Sequence of chain 2.A:
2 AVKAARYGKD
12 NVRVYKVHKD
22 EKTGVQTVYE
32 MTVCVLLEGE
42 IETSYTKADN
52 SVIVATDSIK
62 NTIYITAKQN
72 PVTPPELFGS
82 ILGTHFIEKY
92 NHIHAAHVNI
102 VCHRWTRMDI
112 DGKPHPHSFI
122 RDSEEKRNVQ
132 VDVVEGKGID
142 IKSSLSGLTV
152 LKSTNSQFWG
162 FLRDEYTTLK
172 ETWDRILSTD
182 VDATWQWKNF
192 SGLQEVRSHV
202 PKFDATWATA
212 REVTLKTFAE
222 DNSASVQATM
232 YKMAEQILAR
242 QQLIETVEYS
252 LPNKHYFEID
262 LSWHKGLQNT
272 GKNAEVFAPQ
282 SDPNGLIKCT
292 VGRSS

A protein and the small-molecule ligand that binds it are described below.
Small molecule (SMILES): Cn1c(=O)[nH]c2c(=O)[nH]c(=O)[nH]c21

Sequence of chain 1.A:
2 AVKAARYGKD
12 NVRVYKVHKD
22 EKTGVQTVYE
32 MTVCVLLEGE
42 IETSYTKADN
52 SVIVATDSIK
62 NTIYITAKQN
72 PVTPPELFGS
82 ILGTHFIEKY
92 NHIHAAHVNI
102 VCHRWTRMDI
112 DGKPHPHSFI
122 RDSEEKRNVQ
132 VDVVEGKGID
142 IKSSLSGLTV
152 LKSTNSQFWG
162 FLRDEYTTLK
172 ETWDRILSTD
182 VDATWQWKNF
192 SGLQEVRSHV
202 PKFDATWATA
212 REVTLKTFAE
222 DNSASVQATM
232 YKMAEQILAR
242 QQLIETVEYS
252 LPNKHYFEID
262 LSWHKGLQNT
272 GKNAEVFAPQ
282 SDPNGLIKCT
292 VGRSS

Binding-site contacts:
Ligand atom O6 contacts residue TYR8 of chain 1.A at 3.8 Å.
Ligand atom C8 contacts residue THR57 of chain 1.A at 3.3 Å.
Ligand atom C5 contacts residue PHE159 of chain 2.A at 3.4 Å (hydrophobic).
Ligand atom O2 contacts residue ARG176 of chain 2.A at 2.9 Å (salt-bridge).
Ligand atom C4 contacts residue PHE159 of chain 2.A at 3.4 Å (hydrophobic).
Ligand atom C6 contacts residue GLN228 of chain 2.A at 3.7 Å.
Ligand atom N7 contacts residue PHE159 of chain 2.A at 3.7 Å.
Ligand atom C10 contacts residue ARG176 of chain 2.A at 3.3 Å.
Ligand atom C8 contacts residue PHE159 of chain 2.A at 3.7 Å (hydrophobic).
Ligand atom N3 contacts residue ARG176 of chain 2.A at 3.0 Å (salt-bridge).
Ligand atom C8 contacts residue LEU170 of chain 2.A at 3.9 Å (hydrophobic).
Ligand atom N1 contacts residue GLN228 of chain 2.A at 3.0 Å (h-bond).
Ligand atom N7 contacts residue ALA56 of chain 1.A at 3.7 Å.
Ligand atom C2 contacts residue ARG176 of chain 2.A at 3.6 Å.
Ligand atom O6 contacts residue THR57 of chain 1.A at 3.9 Å.
Ligand atom C4 contacts residue ASN254 of chain 2.A at 3.7 Å.
Ligand atom N7 contacts residue THR57 of chain 1.A at 2.9 Å (h-bond).
Ligand atom O6 contacts residue ILE54 of chain 1.A at 3.6 Å.
Ligand atom O2 contacts residue GLN228 of chain 2.A at 3.8 Å.
Ligand atom C6 contacts residue PHE159 of chain 2.A at 3.5 Å (hydrophobic).
Ligand atom N9 contacts residue PHE159 of chain 2.A at 3.5 Å.
Ligand atom C10 contacts residue PHE159 of chain 2.A at 4.0 Å (hydrophobic).
Ligand atom O8 contacts residue ALA56 of chain 1.A at 3.5 Å.
Ligand atom O8 contacts residue THR57 of chain 1.A at 3.2 Å (h-bond).
Ligand atom C8 contacts residue ALA56 of chain 1.A at 3.9 Å (hydrophobic).
Ligand atom C2 contacts residue GLN228 of chain 2.A at 3.8 Å.
Ligand atom N3 contacts residue PHE159 of chain 2.A at 3.7 Å.
Ligand atom O6 contacts residue GLN228 of chain 2.A at 2.9 Å (h-bond).
Ligand atom N1 contacts residue PHE159 of chain 2.A at 3.5 Å.
Ligand atom O8 contacts residue ASP58 of chain 1.A at 3.0 Å (salt-bridge).
Ligand atom O2 contacts residue VAL227 of chain 2.A at 2.9 Å (h-bond).
Ligand atom C8 contacts residue ASP58 of chain 1.A at 3.9 Å.
Ligand atom O2 contacts residue SER226 of chain 2.A at 3.5 Å.
Ligand atom O2 contacts residue PHE159 of chain 2.A at 3.8 Å.
Ligand atom C4 contacts residue ARG176 of chain 2.A at 3.8 Å.
Ligand atom O8 contacts residue LEU170 of chain 2.A at 3.4 Å.
Ligand atom C2 contacts residue PHE159 of chain 2.A at 3.6 Å (hydrophobic).
Ligand atom C2 contacts residue VAL227 of chain 2.A at 3.9 Å (hydrophobic).
Ligand atom C2 contacts residue ASN254 of chain 2.A at 4.0 Å.
Ligand atom N3 contacts residue ASN254 of chain 2.A at 3.3 Å (h-bond).